A small-molecule ligand and the protein it binds are described below.
Small molecule (SMILES): O=c1ccn([C@@H]2O[C@H](CO[P](=O)(O)O[P](=O)(O)O[C@H]3O[C@H](CO)[C@@H](O)[C@H](O)[C@H]3O)[C@@H](O)[C@H]2O)c(=O)[nH]1

Sequence of chain 1.B:
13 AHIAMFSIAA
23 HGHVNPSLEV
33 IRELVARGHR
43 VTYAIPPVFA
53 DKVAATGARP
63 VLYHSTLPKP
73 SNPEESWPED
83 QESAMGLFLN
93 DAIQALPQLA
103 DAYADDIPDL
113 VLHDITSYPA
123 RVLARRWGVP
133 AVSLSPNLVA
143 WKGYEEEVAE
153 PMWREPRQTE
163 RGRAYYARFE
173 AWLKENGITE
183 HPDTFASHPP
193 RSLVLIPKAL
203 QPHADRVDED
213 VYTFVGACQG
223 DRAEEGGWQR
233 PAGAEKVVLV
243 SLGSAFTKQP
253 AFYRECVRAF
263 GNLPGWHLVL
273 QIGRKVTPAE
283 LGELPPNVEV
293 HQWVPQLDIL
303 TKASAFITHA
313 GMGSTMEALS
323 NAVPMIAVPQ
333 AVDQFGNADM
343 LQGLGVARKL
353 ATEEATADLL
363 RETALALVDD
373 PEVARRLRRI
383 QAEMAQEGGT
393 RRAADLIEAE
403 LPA

Binding-site contacts:
Ligand atom O4 contacts residue GLN273 of chain 1.B at 3.1 Å.
Ligand atom O1A contacts residue SER316 of chain 1.B at 2.7 Å (h-bond).
Ligand atom C4 contacts residue TRP295 of chain 1.B at 3.4 Å (hydrophobic).
Ligand atom O4C contacts residue HIS23 of chain 1.B at 3.4 Å.
Ligand atom C4 contacts residue VAL296 of chain 1.B at 3.6 Å (hydrophobic).
Ligand atom O2 contacts residue TRP295 of chain 1.B at 3.2 Å.
Ligand atom O4 contacts residue VAL296 of chain 1.B at 2.8 Å (h-bond).
Ligand atom C2 contacts residue TRP295 of chain 1.B at 3.3 Å (hydrophobic).
Ligand atom C6' contacts residue HIS25 of chain 1.B at 3.0 Å.
Ligand atom O1A contacts residue GLY315 of chain 1.B at 3.3 Å (h-bond).
Ligand atom O3C contacts residue GLU319 of chain 1.B at 2.7 Å (salt-bridge).
Ligand atom O2A contacts residue MET314 of chain 1.B at 3.6 Å.
Ligand atom PB contacts residue SER246 of chain 1.B at 3.7 Å.
Ligand atom O3A contacts residue HIS311 of chain 1.B at 2.8 Å (h-bond).
Ligand atom N3 contacts residue VAL296 of chain 1.B at 2.7 Å (h-bond).
Ligand atom N1 contacts residue TRP295 of chain 1.B at 3.6 Å.
Ligand atom O2A contacts residue GLY315 of chain 1.B at 3.0 Å (h-bond).
Ligand atom PA contacts residue GLY315 of chain 1.B at 3.6 Å.
Ligand atom O2C contacts residue GLN298 of chain 1.B at 3.4 Å (h-bond).
Ligand atom O3' contacts residue TRP79 of chain 1.B at 3.0 Å (h-bond).
Ligand atom C5 contacts residue GLN273 of chain 1.B at 3.6 Å.
Ligand atom C2C contacts residue GLN298 of chain 1.B at 3.5 Å.
Ligand atom PB contacts residue HIS311 of chain 1.B at 3.5 Å.
Ligand atom O4 contacts residue TRP295 of chain 1.B at 3.3 Å.
Ligand atom C2' contacts residue ALA247 of chain 1.B at 3.5 Å (hydrophobic).
Ligand atom C6 contacts residue GLN298 of chain 1.B at 3.6 Å.
Ligand atom O3C contacts residue ASN27 of chain 1.B at 2.9 Å (h-bond).
Ligand atom C2C contacts residue GLU319 of chain 1.B at 3.5 Å.
Ligand atom O5C contacts residue GLY24 of chain 1.B at 3.5 Å.
Ligand atom O1B contacts residue SER246 of chain 1.B at 2.3 Å (h-bond).
Ligand atom C2 contacts residue VAL296 of chain 1.B at 3.5 Å (hydrophobic).
Ligand atom C3' contacts residue TRP79 of chain 1.B at 3.6 Å (hydrophobic).
Ligand atom C3C contacts residue GLU319 of chain 1.B at 3.4 Å.
Ligand atom C2 contacts residue GLN298 of chain 1.B at 3.6 Å.
Ligand atom O2C contacts residue GLU319 of chain 1.B at 2.5 Å (salt-bridge).
Ligand atom O2' contacts residue PHE248 of chain 1.B at 3.4 Å.
Ligand atom O6' contacts residue HIS25 of chain 1.B at 3.1 Å (h-bond).
Ligand atom N3 contacts residue TRP295 of chain 1.B at 3.4 Å.
Ligand atom O2 contacts residue VAL296 of chain 1.B at 3.5 Å (h-bond).
Ligand atom O2B contacts residue HIS311 of chain 1.B at 2.9 Å (h-bond).